Sequence of chain 3.A:
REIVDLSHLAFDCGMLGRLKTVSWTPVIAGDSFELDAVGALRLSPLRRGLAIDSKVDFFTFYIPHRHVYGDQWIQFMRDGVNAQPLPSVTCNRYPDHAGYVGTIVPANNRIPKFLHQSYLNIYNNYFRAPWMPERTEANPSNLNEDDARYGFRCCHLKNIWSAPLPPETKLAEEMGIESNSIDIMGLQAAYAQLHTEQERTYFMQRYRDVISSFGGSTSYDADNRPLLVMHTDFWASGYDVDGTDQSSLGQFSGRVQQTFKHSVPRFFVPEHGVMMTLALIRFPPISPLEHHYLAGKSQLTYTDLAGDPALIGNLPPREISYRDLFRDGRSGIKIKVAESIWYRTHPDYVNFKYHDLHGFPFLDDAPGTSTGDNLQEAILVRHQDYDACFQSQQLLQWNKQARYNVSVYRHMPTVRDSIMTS

A protein and the small-molecule ligand that binds it are described below.
Small molecule (SMILES): Nc1ncnc2c1N1CN2[C@H]2C[C@]3(OP3(O)(O)OC[C@H]3OCC[C@@H]3O[P](=O)(O)OC[C@H]3O[C@@H]1C[C@@H]3O)[C@@H](CO[P](=O)(O)O[C@H]1CCO[C@@H]1COP(=O)=O)O2

Sequence of chain 3.C:
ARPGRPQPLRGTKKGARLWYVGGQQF

Binding-site contacts:
Ligand atom OP2 contacts residue DC1 of chain 3.H at 2.0 Å.
Ligand atom N3 contacts residue PHE212 of chain 3.A at 2.9 Å.
Ligand atom C5' contacts residue ARG28 of chain 3.C at 3.1 Å.
Ligand atom O4' contacts residue DC1 of chain 3.H at 3.9 Å.
Ligand atom C2 contacts residue PHE212 of chain 3.A at 3.8 Å (hydrophobic).
Ligand atom N3 contacts residue GLU208 of chain 3.A at 2.7 Å (salt-bridge).
Ligand atom N1 contacts residue HIS204 of chain 3.A at 3.9 Å.
Ligand atom C3' contacts residue DC1 of chain 3.E at 2.9 Å.
Ligand atom C4' contacts residue DC1 of chain 3.H at 2.8 Å.
Ligand atom C4' contacts residue TYR31 of chain 3.C at 4.0 Å (hydrophobic).
Ligand atom C2' contacts residue DC1 of chain 3.E at 2.2 Å.
Ligand atom N6 contacts residue GLU208 of chain 3.A at 3.4 Å (salt-bridge).
Ligand atom C2 contacts residue GLU208 of chain 3.A at 1.6 Å.
Ligand atom C4 contacts residue PHE212 of chain 3.A at 3.9 Å (hydrophobic).
Ligand atom P contacts residue DC1 of chain 3.H at 2.5 Å.
Ligand atom C2' contacts residue ARG28 of chain 3.C at 4.0 Å.
Ligand atom OP1 contacts residue ARG28 of chain 3.C at 3.2 Å (salt-bridge).
Ligand atom O5' contacts residue ARG28 of chain 3.C at 3.4 Å.
Ligand atom OP2 contacts residue GLN35 of chain 3.C at 3.9 Å.
Ligand atom OP1 contacts residue DC1 of chain 3.H at 3.8 Å.
Ligand atom C1' contacts residue PHE212 of chain 3.A at 3.5 Å (hydrophobic).
Ligand atom OP1 contacts residue ARG28 of chain 3.C at 3.9 Å.
Ligand atom C6 contacts residue GLU208 of chain 3.A at 2.6 Å.
Ligand atom C1' contacts residue ALA27 of chain 3.C at 3.8 Å (hydrophobic).
Ligand atom O5' contacts residue DC1 of chain 3.H at 2.6 Å.
Ligand atom C5' contacts residue TYR31 of chain 3.C at 2.9 Å (hydrophobic).
Ligand atom C5' contacts residue DC1 of chain 3.H at 2.3 Å.
Ligand atom C1' contacts residue DC1 of chain 3.E at 3.6 Å.
Ligand atom N9 contacts residue PHE212 of chain 3.A at 4.0 Å.
Ligand atom O5' contacts residue TYR31 of chain 3.C at 3.4 Å (h-bond).
Ligand atom O3' contacts residue DC1 of chain 3.E at 3.3 Å.
Ligand atom C2 contacts residue HIS204 of chain 3.A at 4.0 Å.
Ligand atom C4' contacts residue DC1 of chain 3.E at 3.9 Å.
Ligand atom OP1 contacts residue GLY34 of chain 3.C at 3.8 Å.
Ligand atom O3' contacts residue ARG28 of chain 3.C at 3.5 Å (salt-bridge).
Ligand atom O4' contacts residue PHE212 of chain 3.A at 3.4 Å.
Ligand atom C5 contacts residue GLU208 of chain 3.A at 3.4 Å.
Ligand atom N1 contacts residue GLU208 of chain 3.A at 1.5 Å (salt-bridge).
Ligand atom C4 contacts residue GLU208 of chain 3.A at 3.4 Å.
Ligand atom C3' contacts residue DC1 of chain 3.H at 3.9 Å.